A protein and the small-molecule ligand that binds it are described below.
Small molecule (SMILES): CC(=O)N[C@H]1[C@H](O[C@H]2[C@H](O)[C@@H](NC(C)=O)CO[C@@H]2CO)O[C@H](CO)[C@@H](O)[C@@H]1O

Sequence of chain 1.C:
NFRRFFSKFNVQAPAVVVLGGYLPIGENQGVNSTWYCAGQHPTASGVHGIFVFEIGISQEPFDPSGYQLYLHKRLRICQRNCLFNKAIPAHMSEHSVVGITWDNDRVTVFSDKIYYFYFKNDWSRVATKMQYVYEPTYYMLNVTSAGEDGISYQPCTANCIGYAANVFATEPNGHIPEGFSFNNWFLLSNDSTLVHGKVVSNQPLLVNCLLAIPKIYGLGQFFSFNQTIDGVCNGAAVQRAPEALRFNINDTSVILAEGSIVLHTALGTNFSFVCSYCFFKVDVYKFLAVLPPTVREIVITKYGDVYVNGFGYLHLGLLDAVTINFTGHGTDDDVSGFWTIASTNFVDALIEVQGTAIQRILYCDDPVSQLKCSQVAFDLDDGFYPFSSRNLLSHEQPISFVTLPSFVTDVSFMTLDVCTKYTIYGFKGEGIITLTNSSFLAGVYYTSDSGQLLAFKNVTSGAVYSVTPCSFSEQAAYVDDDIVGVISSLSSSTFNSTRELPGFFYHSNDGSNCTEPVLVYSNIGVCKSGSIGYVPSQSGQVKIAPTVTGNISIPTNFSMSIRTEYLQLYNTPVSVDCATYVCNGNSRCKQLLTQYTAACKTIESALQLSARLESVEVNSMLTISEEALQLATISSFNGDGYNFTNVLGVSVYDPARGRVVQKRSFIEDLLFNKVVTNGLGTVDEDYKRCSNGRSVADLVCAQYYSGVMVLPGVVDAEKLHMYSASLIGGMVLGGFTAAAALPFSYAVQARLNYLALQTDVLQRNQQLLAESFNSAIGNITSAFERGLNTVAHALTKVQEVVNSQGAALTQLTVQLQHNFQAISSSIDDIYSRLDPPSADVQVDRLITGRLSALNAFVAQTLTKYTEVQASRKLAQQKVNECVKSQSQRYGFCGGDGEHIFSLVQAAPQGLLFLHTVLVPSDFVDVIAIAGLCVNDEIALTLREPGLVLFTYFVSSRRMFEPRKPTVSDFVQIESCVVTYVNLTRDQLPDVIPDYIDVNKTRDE

Binding-site contacts:
Ligand atom O7 contacts residue ASP360 of chain 1.C at 4.0 Å.
Ligand atom C8 contacts residue ASP360 of chain 1.C at 3.8 Å.
Ligand atom C8 contacts residue ASN326 of chain 1.C at 4.3 Å.
Ligand atom C7 contacts residue ASP360 of chain 1.C at 4.3 Å.
Ligand atom C5 contacts residue ASN326 of chain 1.C at 3.6 Å.
Ligand atom C7 contacts residue ASN326 of chain 1.C at 3.1 Å.
Ligand atom O5 contacts residue ASN326 of chain 1.C at 2.3 Å (h-bond).
Ligand atom C1 contacts residue GLY324 of chain 1.C at 3.9 Å.
Ligand atom C1 contacts residue ASN326 of chain 1.C at 1.4 Å.
Ligand atom C6 contacts residue HIS320 of chain 1.C at 3.4 Å.
Ligand atom N2 contacts residue GLY324 of chain 1.C at 4.4 Å.
Ligand atom C3 contacts residue ASN326 of chain 1.C at 3.8 Å.
Ligand atom O5 contacts residue HIS320 of chain 1.C at 3.4 Å (h-bond).
Ligand atom O6 contacts residue PHE278 of chain 1.C at 4.2 Å.
Ligand atom C1 contacts residue HIS320 of chain 1.C at 4.1 Å.
Ligand atom O7 contacts residue ASN326 of chain 1.C at 2.8 Å (h-bond).
Ligand atom N2 contacts residue ASN326 of chain 1.C at 2.9 Å (h-bond).
Ligand atom C2 contacts residue ASN326 of chain 1.C at 2.5 Å.
Ligand atom C5 contacts residue HIS320 of chain 1.C at 3.9 Å.
Ligand atom O6 contacts residue HIS320 of chain 1.C at 3.1 Å.
Ligand atom C4 contacts residue ASN326 of chain 1.C at 4.2 Å.